Binding-site contacts:
Ligand atom C3 contacts residue SER371 of chain 1.B at 4.0 Å.
Ligand atom O5 contacts residue ASN343 of chain 1.B at 2.4 Å (h-bond).
Ligand atom C5 contacts residue ASN343 of chain 1.B at 3.6 Å.
Ligand atom O7 contacts residue ASN343 of chain 1.B at 3.4 Å (h-bond).
Ligand atom C2 contacts residue SER371 of chain 1.B at 4.3 Å.
Ligand atom C3 contacts residue ASN343 of chain 1.B at 3.7 Å.
Ligand atom N2 contacts residue SER371 of chain 1.B at 3.8 Å.
Ligand atom C8 contacts residue ASN343 of chain 1.B at 4.3 Å.
Ligand atom C1 contacts residue ASN343 of chain 1.B at 1.4 Å.
Ligand atom C8 contacts residue VAL367 of chain 1.B at 3.8 Å (hydrophobic).
Ligand atom C7 contacts residue ASN343 of chain 1.B at 3.2 Å.
Ligand atom C2 contacts residue ASN343 of chain 1.B at 2.4 Å.
Ligand atom C4 contacts residue ASN343 of chain 1.B at 4.2 Å.
Ligand atom N2 contacts residue ASN343 of chain 1.B at 2.8 Å (h-bond).

Sequence of chain 1.B:
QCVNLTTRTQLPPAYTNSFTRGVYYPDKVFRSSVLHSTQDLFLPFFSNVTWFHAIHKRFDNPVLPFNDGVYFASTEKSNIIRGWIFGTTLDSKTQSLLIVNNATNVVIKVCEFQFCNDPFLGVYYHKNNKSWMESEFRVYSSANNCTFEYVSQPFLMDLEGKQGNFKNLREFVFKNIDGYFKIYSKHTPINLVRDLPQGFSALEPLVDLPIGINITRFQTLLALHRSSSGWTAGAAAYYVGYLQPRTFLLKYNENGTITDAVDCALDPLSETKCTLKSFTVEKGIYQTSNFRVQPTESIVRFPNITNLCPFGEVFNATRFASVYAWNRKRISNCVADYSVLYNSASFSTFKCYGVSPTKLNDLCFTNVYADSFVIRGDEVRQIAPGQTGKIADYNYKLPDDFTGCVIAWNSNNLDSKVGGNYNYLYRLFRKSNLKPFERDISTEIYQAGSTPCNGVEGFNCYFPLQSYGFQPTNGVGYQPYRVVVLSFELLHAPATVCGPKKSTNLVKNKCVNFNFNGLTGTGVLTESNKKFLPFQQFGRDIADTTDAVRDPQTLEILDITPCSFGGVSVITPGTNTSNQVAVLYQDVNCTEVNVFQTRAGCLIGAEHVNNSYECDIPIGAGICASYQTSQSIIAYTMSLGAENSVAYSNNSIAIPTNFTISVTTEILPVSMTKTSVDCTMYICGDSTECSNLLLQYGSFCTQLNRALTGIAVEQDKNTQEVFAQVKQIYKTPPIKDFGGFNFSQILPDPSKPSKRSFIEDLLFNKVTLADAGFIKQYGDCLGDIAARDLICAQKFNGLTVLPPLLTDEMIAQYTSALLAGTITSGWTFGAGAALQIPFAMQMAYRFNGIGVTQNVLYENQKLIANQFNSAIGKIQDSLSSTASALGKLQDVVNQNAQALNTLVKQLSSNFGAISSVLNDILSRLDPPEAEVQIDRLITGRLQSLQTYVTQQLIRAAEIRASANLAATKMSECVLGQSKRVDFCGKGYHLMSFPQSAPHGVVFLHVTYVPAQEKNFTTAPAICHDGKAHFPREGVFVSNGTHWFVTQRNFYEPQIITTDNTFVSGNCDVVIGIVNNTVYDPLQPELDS

The protein below binds the small molecule below.
Small molecule (SMILES): CC(=O)N[C@@H]1[C@@H](O)[C@H](O)[C@@H](CO)O[C@H]1O